Sequence of chain 1.A:
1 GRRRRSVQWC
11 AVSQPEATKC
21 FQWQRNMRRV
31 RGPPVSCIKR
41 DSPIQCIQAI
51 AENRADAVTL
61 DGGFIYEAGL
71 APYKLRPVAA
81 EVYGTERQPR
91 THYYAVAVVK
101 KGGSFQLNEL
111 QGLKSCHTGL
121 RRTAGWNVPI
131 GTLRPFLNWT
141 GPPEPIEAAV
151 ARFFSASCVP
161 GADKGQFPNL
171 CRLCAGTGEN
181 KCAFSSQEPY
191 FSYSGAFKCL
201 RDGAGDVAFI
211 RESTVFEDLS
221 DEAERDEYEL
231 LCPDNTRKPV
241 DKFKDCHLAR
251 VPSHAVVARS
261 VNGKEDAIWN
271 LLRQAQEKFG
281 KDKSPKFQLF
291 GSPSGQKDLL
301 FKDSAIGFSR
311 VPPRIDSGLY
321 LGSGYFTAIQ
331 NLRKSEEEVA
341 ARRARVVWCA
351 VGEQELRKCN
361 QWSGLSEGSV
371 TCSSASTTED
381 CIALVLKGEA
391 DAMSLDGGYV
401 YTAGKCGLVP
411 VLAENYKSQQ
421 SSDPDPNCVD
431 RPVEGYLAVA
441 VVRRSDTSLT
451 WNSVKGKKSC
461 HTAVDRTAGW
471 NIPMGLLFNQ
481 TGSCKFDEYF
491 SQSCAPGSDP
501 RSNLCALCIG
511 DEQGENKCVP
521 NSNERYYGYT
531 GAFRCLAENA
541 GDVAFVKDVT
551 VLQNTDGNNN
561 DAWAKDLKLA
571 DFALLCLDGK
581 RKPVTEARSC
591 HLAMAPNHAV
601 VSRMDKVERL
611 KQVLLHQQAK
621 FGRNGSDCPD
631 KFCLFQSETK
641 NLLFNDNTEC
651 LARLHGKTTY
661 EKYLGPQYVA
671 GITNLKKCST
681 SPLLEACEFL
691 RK

This small molecule binds to this protein.
Small molecule (SMILES): CC(=O)N[C@@H]1[C@@H](O)[C@H](O)[C@@H](CO)O[C@H]1O

Binding-site contacts:
Ligand atom C3 contacts residue ASN479 of chain 1.A at 3.5 Å.
Ligand atom C2 contacts residue ASN479 of chain 1.A at 2.7 Å.
Ligand atom C1 contacts residue ASN479 of chain 1.A at 1.5 Å.
Ligand atom C6 contacts residue ASN479 of chain 1.A at 4.0 Å.
Ligand atom C4 contacts residue ASN479 of chain 1.A at 3.4 Å.
Ligand atom O3 contacts residue ASN479 of chain 1.A at 4.0 Å.
Ligand atom O5 contacts residue ASN479 of chain 1.A at 2.4 Å (h-bond).
Ligand atom C5 contacts residue ASN479 of chain 1.A at 3.3 Å.
Ligand atom N2 contacts residue ASN479 of chain 1.A at 3.8 Å.